The protein below binds the small molecule below.
Small molecule (SMILES): CCCCCCCC(=O)OC[C@H](COP(=O)(O)O[C@@H]1[C@H](O)[C@H](O)[C@@H](OP(=O)(O)O)[C@H](OP(=O)(O)O)[C@H]1O)OC(=O)CCCCCCC

Sequence of chain 1.F:
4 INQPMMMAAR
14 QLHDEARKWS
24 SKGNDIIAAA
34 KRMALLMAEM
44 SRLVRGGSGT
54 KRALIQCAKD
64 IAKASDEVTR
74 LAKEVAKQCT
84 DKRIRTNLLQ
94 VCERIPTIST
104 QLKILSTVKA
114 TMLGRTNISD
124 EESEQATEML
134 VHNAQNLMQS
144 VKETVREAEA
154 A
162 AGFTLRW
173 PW

Binding-site contacts:
Ligand atom O41 contacts residue LYS171 of chain 1.E at 2.9 Å (salt-bridge).
Ligand atom O11 contacts residue LYS25 of chain 1.F at 3.6 Å (salt-bridge).
Ligand atom O53 contacts residue LYS25 of chain 1.F at 3.9 Å.
Ligand atom O52 contacts residue LYS34 of chain 1.F at 4.1 Å.
Ligand atom O43 contacts residue LYS25 of chain 1.E at 3.2 Å (salt-bridge).
Ligand atom C6 contacts residue LYS25 of chain 1.F at 3.9 Å.
Ligand atom P4 contacts residue LYS171 of chain 1.E at 3.2 Å.
Ligand atom O6 contacts residue LYS25 of chain 1.F at 2.6 Å (salt-bridge).
Ligand atom O4 contacts residue LYS25 of chain 1.E at 3.4 Å (salt-bridge).
Ligand atom P4 contacts residue SER23 of chain 1.E at 3.7 Å.
Ligand atom O41 contacts residue SER24 of chain 1.E at 3.8 Å.
Ligand atom O42 contacts residue SER24 of chain 1.E at 3.7 Å.
Ligand atom O41 contacts residue LYS34 of chain 1.E at 3.9 Å.
Ligand atom O12 contacts residue SER23 of chain 1.F at 4.3 Å.
Ligand atom O5 contacts residue LYS25 of chain 1.F at 4.1 Å.
Ligand atom O43 contacts residue LYS171 of chain 1.E at 2.6 Å (salt-bridge).
Ligand atom C5B contacts residue ARG167 of chain 1.F at 3.2 Å.
Ligand atom C6B contacts residue ARG167 of chain 1.F at 3.8 Å.
Ligand atom O6 contacts residue SER24 of chain 1.F at 3.4 Å (h-bond).
Ligand atom O42 contacts residue LYS25 of chain 1.E at 2.9 Å.
Ligand atom O3 contacts residue SER24 of chain 1.E at 4.1 Å.
Ligand atom C2A contacts residue LYS25 of chain 1.F at 2.6 Å.
Ligand atom O1A contacts residue LYS25 of chain 1.F at 3.7 Å.
Ligand atom O11 contacts residue SER23 of chain 1.F at 4.0 Å.
Ligand atom C3A contacts residue LYS25 of chain 1.F at 3.1 Å.
Ligand atom O3 contacts residue LYS34 of chain 1.E at 4.0 Å.
Ligand atom O42 contacts residue LYS171 of chain 1.E at 3.8 Å.
Ligand atom O41 contacts residue SER23 of chain 1.E at 4.1 Å.
Ligand atom O13 contacts residue LYS25 of chain 1.F at 4.2 Å.
Ligand atom O51 contacts residue LYS34 of chain 1.F at 4.0 Å.
Ligand atom O43 contacts residue SER23 of chain 1.E at 3.4 Å (h-bond).
Ligand atom C4B contacts residue ARG167 of chain 1.F at 4.1 Å.
Ligand atom O53 contacts residue SER24 of chain 1.F at 3.1 Å (h-bond).
Ligand atom P4 contacts residue LYS25 of chain 1.E at 3.3 Å.
Ligand atom C1A contacts residue LYS25 of chain 1.F at 3.4 Å.
Ligand atom C5 contacts residue LYS25 of chain 1.F at 4.1 Å.
Ligand atom O2C contacts residue LYS25 of chain 1.F at 4.3 Å.
Ligand atom O42 contacts residue SER23 of chain 1.E at 3.3 Å (h-bond).
Ligand atom P4 contacts residue SER24 of chain 1.E at 4.3 Å.
Ligand atom O11 contacts residue SER24 of chain 1.F at 3.2 Å (h-bond).

Sequence of chain 1.E:
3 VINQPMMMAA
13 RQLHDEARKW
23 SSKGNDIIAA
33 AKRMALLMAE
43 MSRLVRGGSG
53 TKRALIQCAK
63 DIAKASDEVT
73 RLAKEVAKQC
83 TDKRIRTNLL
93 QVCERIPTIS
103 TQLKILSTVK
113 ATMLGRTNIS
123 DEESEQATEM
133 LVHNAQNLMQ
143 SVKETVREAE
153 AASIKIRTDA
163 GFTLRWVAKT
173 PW